Sequence of chain 1.L:
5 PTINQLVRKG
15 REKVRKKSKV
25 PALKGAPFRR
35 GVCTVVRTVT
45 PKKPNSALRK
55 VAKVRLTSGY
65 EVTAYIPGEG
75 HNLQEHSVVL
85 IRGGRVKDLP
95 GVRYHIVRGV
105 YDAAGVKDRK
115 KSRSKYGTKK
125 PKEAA

Sequence of chain 1.C:
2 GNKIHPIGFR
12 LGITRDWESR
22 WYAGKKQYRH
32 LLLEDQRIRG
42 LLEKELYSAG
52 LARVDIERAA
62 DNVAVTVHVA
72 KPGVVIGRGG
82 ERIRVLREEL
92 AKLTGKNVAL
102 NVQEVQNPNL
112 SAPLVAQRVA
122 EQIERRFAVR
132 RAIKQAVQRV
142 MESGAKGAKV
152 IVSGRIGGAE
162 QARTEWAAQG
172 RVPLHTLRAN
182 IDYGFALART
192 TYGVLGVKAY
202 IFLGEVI

The small molecule below binds the protein below.
Small molecule (SMILES): Nc1nc(=O)c2ncn([C@@H]3O[C@H](CO)[C@@H](O[P](=O)(O)OC[C@H]4O[C@@H](n5ccc(=O)[nH]c5=O)[C@H](O)[C@@H]4O[P](=O)(O)OC[C@H]4O[C@@H](n5cnc6c(=O)nc(N)[nH]c65)[C@H](O)[C@@H]4O[P](=O)(O)OC[C@H]4O[C@@H](n5cnc6c(N)ncnc65)[C@H](O)[C@@H]4O[P](=O)(O)OC[C@H]4O[C@@H](n5cnc6c(N)ncnc65)[C@H](O)[C@@H]4O)[C@H]3O)c2[nH]1

Binding-site contacts:
Ligand atom O3' contacts residue LYS47 of chain 1.L at 3.7 Å.
Ligand atom C1' contacts residue MG1 of chain 1.VF at 3.7 Å.
Ligand atom O2' contacts residue GLN162 of chain 1.C at 3.9 Å.
Ligand atom O5' contacts residue LYS47 of chain 1.L at 3.9 Å.
Ligand atom P contacts residue LYS47 of chain 1.L at 3.9 Å.
Ligand atom OP1 contacts residue LYS47 of chain 1.L at 2.9 Å.
Ligand atom C3' contacts residue MG1 of chain 1.VF at 4.3 Å.
Ligand atom O2' contacts residue PRO48 of chain 1.L at 4.1 Å.
Ligand atom O4' contacts residue MG1 of chain 1.VF at 4.2 Å.
Ligand atom O2' contacts residue MG1 of chain 1.VF at 2.0 Å.
Ligand atom C2' contacts residue MG1 of chain 1.VF at 3.3 Å.
Ligand atom C4' contacts residue MG1 of chain 1.VF at 4.4 Å.